Sequence of chain 1.A:
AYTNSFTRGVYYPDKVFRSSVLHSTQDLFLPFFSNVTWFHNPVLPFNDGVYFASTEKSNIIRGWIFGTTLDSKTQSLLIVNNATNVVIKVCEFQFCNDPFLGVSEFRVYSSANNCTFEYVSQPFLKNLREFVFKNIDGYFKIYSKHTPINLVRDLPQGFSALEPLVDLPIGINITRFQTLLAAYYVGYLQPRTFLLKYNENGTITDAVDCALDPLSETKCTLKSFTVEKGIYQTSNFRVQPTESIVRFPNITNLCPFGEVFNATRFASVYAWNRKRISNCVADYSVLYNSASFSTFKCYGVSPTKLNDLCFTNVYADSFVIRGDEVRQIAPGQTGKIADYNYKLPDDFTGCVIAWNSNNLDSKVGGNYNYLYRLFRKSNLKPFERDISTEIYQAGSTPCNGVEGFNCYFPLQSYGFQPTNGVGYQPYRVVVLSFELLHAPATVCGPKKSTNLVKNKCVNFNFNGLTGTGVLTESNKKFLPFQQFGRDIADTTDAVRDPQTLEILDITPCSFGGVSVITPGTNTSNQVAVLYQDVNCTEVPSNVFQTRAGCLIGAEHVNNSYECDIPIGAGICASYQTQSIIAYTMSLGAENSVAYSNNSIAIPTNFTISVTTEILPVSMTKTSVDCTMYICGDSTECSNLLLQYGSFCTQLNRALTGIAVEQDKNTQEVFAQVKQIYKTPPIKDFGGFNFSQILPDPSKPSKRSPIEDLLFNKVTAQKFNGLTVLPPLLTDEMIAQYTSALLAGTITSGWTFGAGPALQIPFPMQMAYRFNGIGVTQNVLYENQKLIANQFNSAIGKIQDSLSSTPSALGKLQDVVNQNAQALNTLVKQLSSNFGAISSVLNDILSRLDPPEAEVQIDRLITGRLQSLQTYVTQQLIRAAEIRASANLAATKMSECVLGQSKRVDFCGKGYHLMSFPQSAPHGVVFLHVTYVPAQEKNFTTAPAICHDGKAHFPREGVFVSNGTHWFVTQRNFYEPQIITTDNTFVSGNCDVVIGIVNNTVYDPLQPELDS

Binding-site contacts:
Ligand atom C3 contacts residue ASN122 of chain 1.A at 3.8 Å.
Ligand atom C1 contacts residue ASN122 of chain 1.A at 1.4 Å.
Ligand atom C7 contacts residue THR124 of chain 1.A at 3.4 Å.
Ligand atom C8 contacts residue ASN122 of chain 1.A at 3.5 Å.
Ligand atom C8 contacts residue PHE157 of chain 1.A at 4.5 Å (hydrophobic).
Ligand atom N2 contacts residue THR124 of chain 1.A at 2.7 Å (h-bond).
Ligand atom N2 contacts residue ASN122 of chain 1.A at 2.9 Å (h-bond).
Ligand atom C4 contacts residue ASN122 of chain 1.A at 4.2 Å.
Ligand atom O5 contacts residue VAL127 of chain 1.A at 4.0 Å.
Ligand atom C2 contacts residue ASN122 of chain 1.A at 2.4 Å.
Ligand atom C1 contacts residue ASN125 of chain 1.A at 4.3 Å.
Ligand atom C5 contacts residue VAL127 of chain 1.A at 4.0 Å (hydrophobic).
Ligand atom C1 contacts residue THR124 of chain 1.A at 3.7 Å.
Ligand atom O7 contacts residue THR124 of chain 1.A at 3.2 Å.
Ligand atom C6 contacts residue VAL127 of chain 1.A at 3.6 Å (hydrophobic).
Ligand atom C3 contacts residue THR124 of chain 1.A at 4.2 Å.
Ligand atom C5 contacts residue ASN122 of chain 1.A at 3.7 Å.
Ligand atom O7 contacts residue ASN122 of chain 1.A at 3.8 Å.
Ligand atom C2 contacts residue THR124 of chain 1.A at 3.7 Å.
Ligand atom O5 contacts residue ASN122 of chain 1.A at 2.4 Å (h-bond).
Ligand atom C7 contacts residue ASN122 of chain 1.A at 3.4 Å.

A small-molecule ligand and the protein it binds are described below.
Small molecule (SMILES): CC(=O)N[C@@H]1[C@@H](O)[C@H](O)[C@@H](CO)O[C@H]1O